Sequence of chain 1.A:
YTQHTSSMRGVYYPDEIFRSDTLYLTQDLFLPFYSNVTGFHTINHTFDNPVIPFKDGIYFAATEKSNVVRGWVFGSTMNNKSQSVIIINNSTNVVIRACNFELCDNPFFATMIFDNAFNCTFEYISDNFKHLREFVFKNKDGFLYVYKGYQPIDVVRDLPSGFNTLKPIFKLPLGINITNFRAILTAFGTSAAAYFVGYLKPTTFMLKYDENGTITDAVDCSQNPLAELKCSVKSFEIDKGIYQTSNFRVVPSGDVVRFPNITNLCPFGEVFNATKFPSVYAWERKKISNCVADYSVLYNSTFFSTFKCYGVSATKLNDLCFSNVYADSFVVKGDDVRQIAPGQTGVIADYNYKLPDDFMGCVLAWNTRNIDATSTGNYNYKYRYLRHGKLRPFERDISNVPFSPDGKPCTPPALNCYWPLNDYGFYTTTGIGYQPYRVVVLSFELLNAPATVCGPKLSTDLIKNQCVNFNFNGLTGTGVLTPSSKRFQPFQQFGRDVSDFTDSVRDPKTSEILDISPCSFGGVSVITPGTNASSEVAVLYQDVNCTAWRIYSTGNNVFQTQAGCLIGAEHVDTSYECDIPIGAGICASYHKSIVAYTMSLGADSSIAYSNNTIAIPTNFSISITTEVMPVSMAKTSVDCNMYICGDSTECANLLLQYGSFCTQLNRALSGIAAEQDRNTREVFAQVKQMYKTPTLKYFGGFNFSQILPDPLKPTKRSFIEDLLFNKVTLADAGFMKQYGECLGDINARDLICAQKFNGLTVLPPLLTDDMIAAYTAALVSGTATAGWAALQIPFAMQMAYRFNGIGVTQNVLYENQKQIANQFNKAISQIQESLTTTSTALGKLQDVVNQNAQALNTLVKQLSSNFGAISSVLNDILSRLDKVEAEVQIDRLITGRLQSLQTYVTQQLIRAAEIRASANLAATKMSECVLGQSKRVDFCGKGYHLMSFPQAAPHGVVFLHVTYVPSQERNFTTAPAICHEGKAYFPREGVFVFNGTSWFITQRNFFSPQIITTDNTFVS

Binding-site contacts:
Ligand atom C3 contacts residue ASN276 of chain 1.C at 3.8 Å.
Ligand atom C2 contacts residue ASN276 of chain 1.C at 2.4 Å.
Ligand atom N2 contacts residue ASP274 of chain 1.C at 4.2 Å.
Ligand atom O5 contacts residue ARG551 of chain 1.A at 4.3 Å.
Ligand atom C7 contacts residue ASN276 of chain 1.C at 3.9 Å.
Ligand atom O5 contacts residue ASN276 of chain 1.C at 2.4 Å (h-bond).
Ligand atom O7 contacts residue ASP274 of chain 1.C at 4.0 Å.
Ligand atom N2 contacts residue ASN276 of chain 1.C at 2.8 Å (h-bond).
Ligand atom C1 contacts residue ASN276 of chain 1.C at 1.4 Å.
Ligand atom C8 contacts residue ASN276 of chain 1.C at 4.5 Å.
Ligand atom C5 contacts residue ASN276 of chain 1.C at 3.6 Å.
Ligand atom C4 contacts residue ASN276 of chain 1.C at 4.2 Å.
Ligand atom C7 contacts residue ASP274 of chain 1.C at 4.1 Å.

Sequence of chain 1.C:
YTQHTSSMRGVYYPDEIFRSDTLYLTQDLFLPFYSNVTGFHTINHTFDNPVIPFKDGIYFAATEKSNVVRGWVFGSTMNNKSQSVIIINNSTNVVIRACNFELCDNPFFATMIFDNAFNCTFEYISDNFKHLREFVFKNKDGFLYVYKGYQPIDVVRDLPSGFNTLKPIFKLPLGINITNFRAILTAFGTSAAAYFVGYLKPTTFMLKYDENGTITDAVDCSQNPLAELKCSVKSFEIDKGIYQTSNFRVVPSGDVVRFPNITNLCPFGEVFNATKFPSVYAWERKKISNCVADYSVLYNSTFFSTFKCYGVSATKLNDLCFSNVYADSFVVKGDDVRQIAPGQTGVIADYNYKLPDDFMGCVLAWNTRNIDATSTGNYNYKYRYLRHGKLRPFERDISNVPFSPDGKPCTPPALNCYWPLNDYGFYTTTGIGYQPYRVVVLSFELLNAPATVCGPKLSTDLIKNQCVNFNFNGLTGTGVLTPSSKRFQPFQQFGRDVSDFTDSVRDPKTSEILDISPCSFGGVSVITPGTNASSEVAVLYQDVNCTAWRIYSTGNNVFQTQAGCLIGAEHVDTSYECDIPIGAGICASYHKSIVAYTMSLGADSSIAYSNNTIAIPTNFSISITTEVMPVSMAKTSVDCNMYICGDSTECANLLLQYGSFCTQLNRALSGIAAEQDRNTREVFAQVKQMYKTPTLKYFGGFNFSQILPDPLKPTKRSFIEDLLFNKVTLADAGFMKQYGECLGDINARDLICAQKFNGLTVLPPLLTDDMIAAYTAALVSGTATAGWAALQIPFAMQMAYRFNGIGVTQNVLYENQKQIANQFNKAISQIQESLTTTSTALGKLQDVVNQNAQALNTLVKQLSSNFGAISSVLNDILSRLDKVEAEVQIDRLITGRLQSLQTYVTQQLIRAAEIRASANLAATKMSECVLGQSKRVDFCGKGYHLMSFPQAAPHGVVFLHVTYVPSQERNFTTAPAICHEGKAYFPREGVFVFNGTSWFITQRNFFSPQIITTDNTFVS

This small molecule binds to this protein.
Small molecule (SMILES): CC(=O)N[C@@H]1[C@@H](O)[C@H](O)[C@@H](CO)O[C@H]1O